Binding-site contacts:
Ligand atom N1 contacts residue GLU71 of chain 1.A at 3.7 Å.
Ligand atom N3 contacts residue ARG68 of chain 1.A at 3.8 Å.
Ligand atom C2' contacts residue ARG68 of chain 1.A at 3.6 Å.
Ligand atom O6 contacts residue ARG68 of chain 1.A at 3.0 Å (salt-bridge).
Ligand atom C2 contacts residue ARG7 of chain 1.A at 3.8 Å.
Ligand atom N3 contacts residue PHE11 of chain 1.A at 3.7 Å.
Ligand atom N9 contacts residue TYR69 of chain 1.A at 3.7 Å.
Ligand atom N2 contacts residue THR41 of chain 1.A at 3.5 Å (h-bond).
Ligand atom C4 contacts residue ARG68 of chain 1.A at 3.4 Å.
Ligand atom C2 contacts residue ARG68 of chain 1.A at 3.7 Å.
Ligand atom O6 contacts residue HIS67 of chain 1.A at 3.6 Å.
Ligand atom O6 contacts residue GLY8 of chain 1.A at 3.3 Å.
Ligand atom C6 contacts residue TYR69 of chain 1.A at 3.3 Å (hydrophobic).
Ligand atom C2 contacts residue PHE11 of chain 1.A at 3.5 Å (hydrophobic).
Ligand atom N1 contacts residue LEU9 of chain 1.A at 3.5 Å (h-bond).
Ligand atom N2 contacts residue ARG7 of chain 1.A at 3.4 Å (salt-bridge).
Ligand atom C6 contacts residue PHE11 of chain 1.A at 3.5 Å (hydrophobic).
Ligand atom C5 contacts residue TYR69 of chain 1.A at 3.5 Å (hydrophobic).
Ligand atom C5 contacts residue ARG68 of chain 1.A at 3.3 Å.
Ligand atom N3 contacts residue TYR69 of chain 1.A at 3.4 Å (h-bond).
Ligand atom O2' contacts residue ARG68 of chain 1.A at 2.8 Å (salt-bridge).
Ligand atom N7 contacts residue ARG68 of chain 1.A at 3.3 Å (salt-bridge).
Ligand atom N1 contacts residue ARG7 of chain 1.A at 3.5 Å.
Ligand atom N9 contacts residue ARG68 of chain 1.A at 3.4 Å (salt-bridge).
Ligand atom C4 contacts residue PHE11 of chain 1.A at 3.9 Å (hydrophobic).
Ligand atom O6 contacts residue TYR69 of chain 1.A at 3.2 Å (h-bond).
Ligand atom O6 contacts residue PHE11 of chain 1.A at 3.3 Å (h-bond).
Ligand atom C1' contacts residue ARG68 of chain 1.A at 3.8 Å.
Ligand atom C8 contacts residue ARG68 of chain 1.A at 3.6 Å.
Ligand atom O6 contacts residue PRO10 of chain 1.A at 3.3 Å.
Ligand atom C4 contacts residue TYR69 of chain 1.A at 3.4 Å (hydrophobic).
Ligand atom N2 contacts residue TYR69 of chain 1.A at 3.0 Å (h-bond).
Ligand atom N2 contacts residue GLU71 of chain 1.A at 3.3 Å (salt-bridge).
Ligand atom N1 contacts residue PHE11 of chain 1.A at 3.4 Å.
Ligand atom N2 contacts residue GLY8 of chain 1.A at 3.5 Å.
Ligand atom N2 contacts residue PHE11 of chain 1.A at 3.5 Å.
Ligand atom C2 contacts residue TYR69 of chain 1.A at 3.3 Å (hydrophobic).
Ligand atom N1 contacts residue ARG68 of chain 1.A at 3.7 Å.
Ligand atom C6 contacts residue ARG68 of chain 1.A at 3.4 Å.
Ligand atom N1 contacts residue TYR69 of chain 1.A at 2.8 Å (h-bond).

The small molecule below binds the protein below.
Small molecule (SMILES): Nc1nc(=O)c2ncn([C@@H]3O[C@H](CO[P](=O)(O)O[C@H]4[C@@H](O)[C@H](n5cnc6c(=O)nc(N)[nH]c65)O[C@@H]4CO[P](=O)(O)O[C@H]4[C@@H](O)[C@H](n5cnc6c(=O)nc(N)[nH]c65)O[C@@H]4COP(=O)=O)[C@@H](O)[C@H]3O)c2[nH]1

Sequence of chain 1.A:
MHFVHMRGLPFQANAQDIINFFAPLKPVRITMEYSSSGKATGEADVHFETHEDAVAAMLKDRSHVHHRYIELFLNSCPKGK